A protein and the small-molecule ligand that binds it are described below.
Small molecule (SMILES): CC(C)CCC[C@@H](C)[C@H]1CC[C@H]2[C@@H]3CC=C4C[C@@H](O)CC[C@]4(C)[C@H]3CC[C@]12C

Sequence of chain 1.A:
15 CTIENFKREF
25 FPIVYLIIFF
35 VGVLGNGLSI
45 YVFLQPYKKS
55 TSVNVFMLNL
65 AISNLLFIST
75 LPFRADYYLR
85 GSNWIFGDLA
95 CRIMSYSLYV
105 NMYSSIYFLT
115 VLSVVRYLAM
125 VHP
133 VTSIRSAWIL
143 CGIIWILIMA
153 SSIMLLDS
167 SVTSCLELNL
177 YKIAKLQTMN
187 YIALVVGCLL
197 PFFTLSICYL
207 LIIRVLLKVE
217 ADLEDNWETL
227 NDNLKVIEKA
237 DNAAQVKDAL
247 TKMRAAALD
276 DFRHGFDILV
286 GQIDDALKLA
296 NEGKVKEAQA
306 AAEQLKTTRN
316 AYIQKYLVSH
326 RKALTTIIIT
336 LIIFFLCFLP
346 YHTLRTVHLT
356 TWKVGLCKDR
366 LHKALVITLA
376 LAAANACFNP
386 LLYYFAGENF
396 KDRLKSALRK

Binding-site contacts:
Ligand atom C27 contacts residue SER202 of chain 1.A at 4.1 Å.
Ligand atom O1 contacts residue ARG210 of chain 1.A at 3.8 Å.
Ligand atom C24 contacts residue TYR205 of chain 1.A at 4.3 Å (hydrophobic).
Ligand atom C16 contacts residue TYR205 of chain 1.A at 3.8 Å (hydrophobic).
Ligand atom C26 contacts residue SER202 of chain 1.A at 3.5 Å.
Ligand atom C4 contacts residue ARG210 of chain 1.A at 4.2 Å.
Ligand atom C7 contacts residue ILE209 of chain 1.A at 3.9 Å (hydrophobic).
Ligand atom C6 contacts residue ILE209 of chain 1.A at 4.4 Å (hydrophobic).
Ligand atom C15 contacts residue LEU206 of chain 1.A at 4.5 Å (hydrophobic).
Ligand atom C25 contacts residue SER202 of chain 1.A at 4.3 Å.
Ligand atom C6 contacts residue ARG210 of chain 1.A at 4.2 Å.
Ligand atom C7 contacts residue LEU206 of chain 1.A at 4.0 Å (hydrophobic).
Ligand atom C14 contacts residue LEU206 of chain 1.A at 4.0 Å (hydrophobic).
Ligand atom C12 contacts residue LEU206 of chain 1.A at 4.1 Å (hydrophobic).
Ligand atom C15 contacts residue TYR205 of chain 1.A at 4.2 Å (hydrophobic).
Ligand atom C3 contacts residue ARG210 of chain 1.A at 4.0 Å.
Ligand atom C9 contacts residue LEU206 of chain 1.A at 4.5 Å (hydrophobic).